Sequence of chain 1.H:
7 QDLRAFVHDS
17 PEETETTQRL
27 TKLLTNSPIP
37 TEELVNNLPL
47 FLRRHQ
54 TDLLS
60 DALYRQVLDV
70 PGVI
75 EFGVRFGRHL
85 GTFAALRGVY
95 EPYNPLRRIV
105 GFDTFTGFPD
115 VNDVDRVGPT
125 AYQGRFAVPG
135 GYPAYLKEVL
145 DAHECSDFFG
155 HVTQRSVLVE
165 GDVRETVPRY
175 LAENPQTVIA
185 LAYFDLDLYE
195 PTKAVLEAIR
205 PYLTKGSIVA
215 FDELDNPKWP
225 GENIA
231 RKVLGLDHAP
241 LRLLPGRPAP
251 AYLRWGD

This small molecule binds to this protein.
Small molecule (SMILES): N[C@@H](CCC(=O)O)C(=O)O

Binding-site contacts:
Ligand atom CA contacts residue ASP216 of chain 1.H at 3.8 Å.
Ligand atom CB contacts residue GLU217 of chain 1.H at 4.0 Å.
Ligand atom OXT contacts residue ASP216 of chain 1.H at 3.3 Å (salt-bridge).
Ligand atom OE2 contacts residue LYS222 of chain 1.H at 3.7 Å.
Ligand atom OE2 contacts residue TRP223 of chain 1.H at 3.0 Å (h-bond).
Ligand atom OE1 contacts residue TRP223 of chain 1.H at 4.5 Å.
Ligand atom OE1 contacts residue PHE130 of chain 1.H at 3.3 Å.
Ligand atom N contacts residue ASP191 of chain 1.H at 4.0 Å.
Ligand atom CA contacts residue GLU217 of chain 1.H at 3.6 Å.
Ligand atom N contacts residue NA1 of chain 1.RA at 4.0 Å.
Ligand atom N contacts residue ASP189 of chain 1.H at 3.6 Å.
Ligand atom N contacts residue GLU217 of chain 1.H at 2.7 Å (salt-bridge).
Ligand atom C contacts residue NA1 of chain 1.RA at 4.0 Å.
Ligand atom CG contacts residue GLU217 of chain 1.H at 3.4 Å.
Ligand atom OXT contacts residue EDO1 of chain 1.SA at 3.8 Å.
Ligand atom OXT contacts residue GLU217 of chain 1.H at 3.2 Å (salt-bridge).
Ligand atom N contacts residue ASP216 of chain 1.H at 2.8 Å (salt-bridge).
Ligand atom C contacts residue GLU217 of chain 1.H at 3.7 Å.
Ligand atom C contacts residue ASP216 of chain 1.H at 4.0 Å.
Ligand atom CD contacts residue TRP223 of chain 1.H at 3.6 Å (hydrophobic).
Ligand atom CG contacts residue TRP223 of chain 1.H at 4.0 Å (hydrophobic).
Ligand atom OXT contacts residue NA1 of chain 1.RA at 2.9 Å (h-bond).
Ligand atom CD contacts residue PHE130 of chain 1.H at 4.1 Å (hydrophobic).
Ligand atom CB contacts residue PHE130 of chain 1.H at 4.0 Å (hydrophobic).